A protein and the small-molecule ligand that binds it are described below.
Small molecule (SMILES): Nc1ncnc2c1ncn2[C@H]1C[C@H](O)[C@@H](COP(=O)(O)O)O1

Sequence of chain 1.UA:
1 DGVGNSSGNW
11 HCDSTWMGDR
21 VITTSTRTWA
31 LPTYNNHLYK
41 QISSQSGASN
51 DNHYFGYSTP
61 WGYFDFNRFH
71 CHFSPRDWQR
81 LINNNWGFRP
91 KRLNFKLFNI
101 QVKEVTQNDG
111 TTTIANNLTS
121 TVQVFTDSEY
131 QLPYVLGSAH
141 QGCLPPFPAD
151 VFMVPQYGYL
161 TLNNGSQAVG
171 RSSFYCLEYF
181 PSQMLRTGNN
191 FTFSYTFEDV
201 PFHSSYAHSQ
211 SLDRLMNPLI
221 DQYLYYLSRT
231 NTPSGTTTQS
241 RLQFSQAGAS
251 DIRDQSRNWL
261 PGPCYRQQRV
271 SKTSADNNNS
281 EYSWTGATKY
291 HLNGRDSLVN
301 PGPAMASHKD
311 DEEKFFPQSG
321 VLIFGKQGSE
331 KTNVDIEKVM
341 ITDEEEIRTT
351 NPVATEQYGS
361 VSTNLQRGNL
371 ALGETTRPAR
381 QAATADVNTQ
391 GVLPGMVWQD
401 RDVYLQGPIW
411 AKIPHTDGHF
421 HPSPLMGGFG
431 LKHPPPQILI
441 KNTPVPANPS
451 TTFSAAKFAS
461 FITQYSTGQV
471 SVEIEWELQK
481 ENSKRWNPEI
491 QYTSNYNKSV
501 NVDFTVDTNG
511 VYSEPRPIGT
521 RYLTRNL

Binding-site contacts:
Ligand atom O5' contacts residue HIS421 of chain 1.UA at 3.0 Å (h-bond).
Ligand atom C2 contacts residue GLY430 of chain 1.UA at 3.6 Å.
Ligand atom N7 contacts residue PRO201 of chain 1.UA at 4.1 Å.
Ligand atom C3' contacts residue PRO422 of chain 1.UA at 3.7 Å (hydrophobic).
Ligand atom N1 contacts residue GLY430 of chain 1.UA at 2.9 Å (h-bond).
Ligand atom N9 contacts residue PRO422 of chain 1.UA at 4.3 Å.
Ligand atom O4' contacts residue HIS421 of chain 1.UA at 4.2 Å.
Ligand atom C8 contacts residue HIS421 of chain 1.UA at 3.8 Å.
Ligand atom C8 contacts residue PRO201 of chain 1.UA at 3.9 Å (hydrophobic).
Ligand atom N6 contacts residue PHE429 of chain 1.UA at 4.1 Å.
Ligand atom N1 contacts residue PRO422 of chain 1.UA at 3.6 Å.
Ligand atom N7 contacts residue HIS421 of chain 1.UA at 4.0 Å.
Ligand atom O1P contacts residue HIS421 of chain 1.UA at 4.1 Å.
Ligand atom C5' contacts residue HIS421 of chain 1.UA at 3.7 Å.
Ligand atom C6 contacts residue SER423 of chain 1.UA at 4.2 Å.
Ligand atom C6 contacts residue GLY430 of chain 1.UA at 3.9 Å.
Ligand atom N3 contacts residue PRO201 of chain 1.UA at 4.0 Å.
Ligand atom P contacts residue PHE420 of chain 1.UA at 4.2 Å.
Ligand atom N6 contacts residue SER423 of chain 1.UA at 3.5 Å.
Ligand atom O5' contacts residue PRO422 of chain 1.UA at 3.8 Å.
Ligand atom N3 contacts residue PRO422 of chain 1.UA at 4.4 Å.
Ligand atom C5 contacts residue PRO422 of chain 1.UA at 4.0 Å (hydrophobic).
Ligand atom N9 contacts residue PRO201 of chain 1.UA at 3.8 Å.
Ligand atom C4 contacts residue PRO422 of chain 1.UA at 4.2 Å (hydrophobic).
Ligand atom C5 contacts residue PRO201 of chain 1.UA at 4.0 Å (hydrophobic).
Ligand atom C6 contacts residue VAL200 of chain 1.UA at 4.2 Å (hydrophobic).
Ligand atom C6 contacts residue PRO422 of chain 1.UA at 3.4 Å (hydrophobic).
Ligand atom C4 contacts residue PRO201 of chain 1.UA at 3.9 Å (hydrophobic).
Ligand atom O5' contacts residue PHE420 of chain 1.UA at 4.2 Å.
Ligand atom P contacts residue HIS421 of chain 1.UA at 3.6 Å.
Ligand atom C2 contacts residue PRO201 of chain 1.UA at 4.2 Å (hydrophobic).
Ligand atom C2 contacts residue VAL200 of chain 1.UA at 4.4 Å (hydrophobic).
Ligand atom N6 contacts residue GLY430 of chain 1.UA at 3.0 Å (h-bond).
Ligand atom N1 contacts residue VAL200 of chain 1.UA at 3.9 Å.
Ligand atom N7 contacts residue SER423 of chain 1.UA at 4.0 Å.
Ligand atom N6 contacts residue PRO424 of chain 1.UA at 4.1 Å.
Ligand atom N6 contacts residue PRO422 of chain 1.UA at 3.2 Å (h-bond).
Ligand atom O1P contacts residue HIS419 of chain 1.UA at 4.3 Å.
Ligand atom C1' contacts residue PRO201 of chain 1.UA at 4.3 Å (hydrophobic).
Ligand atom C6 contacts residue PRO201 of chain 1.UA at 4.3 Å (hydrophobic).